Sequence of chain 1.B:
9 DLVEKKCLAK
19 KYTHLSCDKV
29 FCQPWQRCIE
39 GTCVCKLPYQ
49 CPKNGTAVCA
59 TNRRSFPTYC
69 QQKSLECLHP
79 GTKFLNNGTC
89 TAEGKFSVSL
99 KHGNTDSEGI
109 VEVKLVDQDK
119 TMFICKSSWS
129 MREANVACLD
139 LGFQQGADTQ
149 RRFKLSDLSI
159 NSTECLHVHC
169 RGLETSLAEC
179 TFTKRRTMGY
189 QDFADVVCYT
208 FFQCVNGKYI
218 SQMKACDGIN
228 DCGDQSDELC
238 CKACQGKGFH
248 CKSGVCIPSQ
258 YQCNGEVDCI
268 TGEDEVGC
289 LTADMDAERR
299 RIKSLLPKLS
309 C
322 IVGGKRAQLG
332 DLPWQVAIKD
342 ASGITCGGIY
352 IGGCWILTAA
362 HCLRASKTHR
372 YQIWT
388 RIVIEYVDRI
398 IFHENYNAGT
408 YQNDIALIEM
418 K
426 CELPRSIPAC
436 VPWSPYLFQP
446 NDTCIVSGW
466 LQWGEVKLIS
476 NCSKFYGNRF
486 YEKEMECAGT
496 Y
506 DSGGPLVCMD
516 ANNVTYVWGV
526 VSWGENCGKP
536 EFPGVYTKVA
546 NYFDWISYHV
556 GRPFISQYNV

A small-molecule ligand and the protein it binds are described below.
Small molecule (SMILES): CC(=O)N[C@@H]1[C@@H](O)[C@H](O)[C@@H](CO)O[C@H]1O

Binding-site contacts:
Ligand atom C7 contacts residue ASN518 of chain 1.B at 3.6 Å.
Ligand atom C3 contacts residue ASN518 of chain 1.B at 3.6 Å.
Ligand atom O5 contacts residue ASN518 of chain 1.B at 2.4 Å (h-bond).
Ligand atom C4 contacts residue ASN518 of chain 1.B at 4.0 Å.
Ligand atom C5 contacts residue ASN518 of chain 1.B at 3.6 Å.
Ligand atom C2 contacts residue ASN518 of chain 1.B at 2.2 Å.
Ligand atom N2 contacts residue ASN518 of chain 1.B at 2.8 Å (h-bond).
Ligand atom C1 contacts residue ASN518 of chain 1.B at 1.4 Å.
Ligand atom C8 contacts residue ASN517 of chain 1.B at 4.0 Å.
Ligand atom O7 contacts residue ASN518 of chain 1.B at 4.0 Å.